Binding-site contacts:
Ligand atom C5 contacts residue ASN706 of chain 1.A at 3.7 Å.
Ligand atom C4 contacts residue ASN706 of chain 1.A at 4.2 Å.
Ligand atom O7 contacts residue ASN706 of chain 1.A at 3.3 Å (h-bond).
Ligand atom O5 contacts residue ASN706 of chain 1.A at 2.4 Å (h-bond).
Ligand atom O6 contacts residue ILE791 of chain 1.B at 3.5 Å.
Ligand atom C7 contacts residue ASN706 of chain 1.A at 3.3 Å.
Ligand atom C1 contacts residue ASN706 of chain 1.A at 1.4 Å.
Ligand atom C3 contacts residue ASN706 of chain 1.A at 3.8 Å.
Ligand atom C2 contacts residue ASN706 of chain 1.A at 2.5 Å.
Ligand atom O7 contacts residue TYR793 of chain 1.B at 4.5 Å.
Ligand atom N2 contacts residue ASN706 of chain 1.A at 2.9 Å (h-bond).
Ligand atom C8 contacts residue ILE1127 of chain 1.A at 4.2 Å (hydrophobic).
Ligand atom C8 contacts residue ASN706 of chain 1.A at 3.9 Å.

Sequence of chain 1.B:
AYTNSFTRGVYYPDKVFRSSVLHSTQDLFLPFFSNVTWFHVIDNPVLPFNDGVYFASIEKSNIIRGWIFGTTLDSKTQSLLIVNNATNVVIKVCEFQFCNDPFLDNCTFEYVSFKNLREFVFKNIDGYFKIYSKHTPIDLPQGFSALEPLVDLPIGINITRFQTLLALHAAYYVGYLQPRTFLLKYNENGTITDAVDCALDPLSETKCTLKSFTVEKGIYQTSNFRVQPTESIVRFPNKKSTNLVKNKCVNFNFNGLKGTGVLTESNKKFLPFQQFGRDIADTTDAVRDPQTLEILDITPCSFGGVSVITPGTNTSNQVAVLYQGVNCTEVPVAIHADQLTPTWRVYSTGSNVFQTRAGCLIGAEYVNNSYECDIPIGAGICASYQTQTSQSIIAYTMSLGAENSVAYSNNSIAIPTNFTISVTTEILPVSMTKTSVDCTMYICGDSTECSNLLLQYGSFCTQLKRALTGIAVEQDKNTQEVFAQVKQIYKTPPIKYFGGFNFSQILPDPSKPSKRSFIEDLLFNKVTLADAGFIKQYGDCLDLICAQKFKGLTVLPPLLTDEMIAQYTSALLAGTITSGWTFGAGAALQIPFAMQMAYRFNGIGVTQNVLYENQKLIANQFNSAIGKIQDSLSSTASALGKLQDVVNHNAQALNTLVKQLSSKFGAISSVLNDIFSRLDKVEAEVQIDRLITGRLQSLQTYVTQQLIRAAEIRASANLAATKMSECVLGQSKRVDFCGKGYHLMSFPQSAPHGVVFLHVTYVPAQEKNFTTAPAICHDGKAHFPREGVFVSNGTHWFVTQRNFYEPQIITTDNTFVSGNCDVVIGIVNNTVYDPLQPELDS

Sequence of chain 1.A:
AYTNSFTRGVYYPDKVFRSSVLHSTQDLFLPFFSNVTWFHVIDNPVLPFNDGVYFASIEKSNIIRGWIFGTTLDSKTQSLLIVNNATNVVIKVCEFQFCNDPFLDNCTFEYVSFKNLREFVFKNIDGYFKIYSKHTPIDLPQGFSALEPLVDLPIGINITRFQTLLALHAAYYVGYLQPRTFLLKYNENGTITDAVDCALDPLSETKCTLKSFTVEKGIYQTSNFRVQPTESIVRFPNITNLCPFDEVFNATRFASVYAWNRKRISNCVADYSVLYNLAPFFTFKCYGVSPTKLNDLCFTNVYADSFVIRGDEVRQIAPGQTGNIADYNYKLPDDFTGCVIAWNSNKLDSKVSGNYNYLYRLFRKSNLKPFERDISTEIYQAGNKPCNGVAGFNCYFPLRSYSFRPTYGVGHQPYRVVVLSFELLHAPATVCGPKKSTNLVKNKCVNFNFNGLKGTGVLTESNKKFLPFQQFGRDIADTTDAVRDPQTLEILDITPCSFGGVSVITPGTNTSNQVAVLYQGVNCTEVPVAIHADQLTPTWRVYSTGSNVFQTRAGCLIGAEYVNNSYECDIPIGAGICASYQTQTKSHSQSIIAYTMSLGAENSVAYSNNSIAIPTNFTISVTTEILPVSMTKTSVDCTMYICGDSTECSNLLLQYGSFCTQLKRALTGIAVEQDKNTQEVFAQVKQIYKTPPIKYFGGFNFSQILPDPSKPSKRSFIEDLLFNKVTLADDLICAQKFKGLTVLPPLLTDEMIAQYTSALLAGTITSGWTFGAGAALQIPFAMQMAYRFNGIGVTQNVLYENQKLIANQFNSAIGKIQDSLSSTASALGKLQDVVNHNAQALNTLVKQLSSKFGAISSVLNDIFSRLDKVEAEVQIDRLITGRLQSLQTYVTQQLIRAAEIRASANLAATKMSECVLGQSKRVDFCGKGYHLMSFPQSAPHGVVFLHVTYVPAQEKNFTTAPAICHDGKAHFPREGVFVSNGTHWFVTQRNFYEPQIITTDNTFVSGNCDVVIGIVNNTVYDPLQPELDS

The protein below binds the small molecule below.
Small molecule (SMILES): CC(=O)N[C@@H]1[C@@H](O)[C@H](O)[C@@H](CO)O[C@H]1O